This small molecule binds to this protein.
Small molecule (SMILES): CC(=O)N[C@H]1[C@H](O[C@H]2[C@H](O)[C@@H](NC(C)=O)CO[C@@H]2CO)O[C@H](CO)[C@@H](O)[C@@H]1O

Binding-site contacts:
Ligand atom C2 contacts residue ASN330 of chain 1.A at 2.5 Å.
Ligand atom C8 contacts residue ASN330 of chain 1.A at 4.5 Å.
Ligand atom O6 contacts residue SER332 of chain 1.A at 4.5 Å.
Ligand atom O7 contacts residue ASN330 of chain 1.A at 3.2 Å (h-bond).
Ligand atom O5 contacts residue GLN357 of chain 1.A at 3.9 Å.
Ligand atom O6 contacts residue NAG1 of chain 1.GB at 4.0 Å.
Ligand atom C8 contacts residue THR317 of chain 1.A at 3.8 Å.
Ligand atom O7 contacts residue NAG1 of chain 1.GB at 4.4 Å.
Ligand atom C1 contacts residue SER332 of chain 1.A at 4.1 Å.
Ligand atom C5 contacts residue SER332 of chain 1.A at 4.2 Å.
Ligand atom C1 contacts residue ASN330 of chain 1.A at 1.4 Å.
Ligand atom C4 contacts residue ASN330 of chain 1.A at 4.3 Å.
Ligand atom C8 contacts residue THR316 of chain 1.A at 3.6 Å.
Ligand atom N2 contacts residue ASN330 of chain 1.A at 3.0 Å (h-bond).
Ligand atom O5 contacts residue SER332 of chain 1.A at 4.4 Å.
Ligand atom C7 contacts residue ASN330 of chain 1.A at 3.3 Å.
Ligand atom C5 contacts residue ASN330 of chain 1.A at 3.7 Å.
Ligand atom O6 contacts residue GLN357 of chain 1.A at 4.2 Å.
Ligand atom O6 contacts residue ASN330 of chain 1.A at 4.1 Å.
Ligand atom C3 contacts residue ASN330 of chain 1.A at 3.8 Å.
Ligand atom O5 contacts residue ASN330 of chain 1.A at 2.4 Å (h-bond).

Sequence of chain 1.A:
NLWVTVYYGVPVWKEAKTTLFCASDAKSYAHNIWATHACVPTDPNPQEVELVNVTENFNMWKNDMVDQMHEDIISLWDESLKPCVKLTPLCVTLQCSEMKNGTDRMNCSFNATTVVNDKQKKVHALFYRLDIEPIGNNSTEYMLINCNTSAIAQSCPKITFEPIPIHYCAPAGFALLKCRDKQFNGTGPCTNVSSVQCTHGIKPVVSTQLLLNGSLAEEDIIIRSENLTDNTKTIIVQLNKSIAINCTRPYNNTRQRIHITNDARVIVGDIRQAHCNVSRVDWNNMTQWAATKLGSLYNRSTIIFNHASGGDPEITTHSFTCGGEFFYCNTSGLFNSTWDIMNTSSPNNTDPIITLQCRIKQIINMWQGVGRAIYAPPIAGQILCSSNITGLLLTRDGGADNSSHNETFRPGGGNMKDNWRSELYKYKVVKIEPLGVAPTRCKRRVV